Sequence of chain 1.B:
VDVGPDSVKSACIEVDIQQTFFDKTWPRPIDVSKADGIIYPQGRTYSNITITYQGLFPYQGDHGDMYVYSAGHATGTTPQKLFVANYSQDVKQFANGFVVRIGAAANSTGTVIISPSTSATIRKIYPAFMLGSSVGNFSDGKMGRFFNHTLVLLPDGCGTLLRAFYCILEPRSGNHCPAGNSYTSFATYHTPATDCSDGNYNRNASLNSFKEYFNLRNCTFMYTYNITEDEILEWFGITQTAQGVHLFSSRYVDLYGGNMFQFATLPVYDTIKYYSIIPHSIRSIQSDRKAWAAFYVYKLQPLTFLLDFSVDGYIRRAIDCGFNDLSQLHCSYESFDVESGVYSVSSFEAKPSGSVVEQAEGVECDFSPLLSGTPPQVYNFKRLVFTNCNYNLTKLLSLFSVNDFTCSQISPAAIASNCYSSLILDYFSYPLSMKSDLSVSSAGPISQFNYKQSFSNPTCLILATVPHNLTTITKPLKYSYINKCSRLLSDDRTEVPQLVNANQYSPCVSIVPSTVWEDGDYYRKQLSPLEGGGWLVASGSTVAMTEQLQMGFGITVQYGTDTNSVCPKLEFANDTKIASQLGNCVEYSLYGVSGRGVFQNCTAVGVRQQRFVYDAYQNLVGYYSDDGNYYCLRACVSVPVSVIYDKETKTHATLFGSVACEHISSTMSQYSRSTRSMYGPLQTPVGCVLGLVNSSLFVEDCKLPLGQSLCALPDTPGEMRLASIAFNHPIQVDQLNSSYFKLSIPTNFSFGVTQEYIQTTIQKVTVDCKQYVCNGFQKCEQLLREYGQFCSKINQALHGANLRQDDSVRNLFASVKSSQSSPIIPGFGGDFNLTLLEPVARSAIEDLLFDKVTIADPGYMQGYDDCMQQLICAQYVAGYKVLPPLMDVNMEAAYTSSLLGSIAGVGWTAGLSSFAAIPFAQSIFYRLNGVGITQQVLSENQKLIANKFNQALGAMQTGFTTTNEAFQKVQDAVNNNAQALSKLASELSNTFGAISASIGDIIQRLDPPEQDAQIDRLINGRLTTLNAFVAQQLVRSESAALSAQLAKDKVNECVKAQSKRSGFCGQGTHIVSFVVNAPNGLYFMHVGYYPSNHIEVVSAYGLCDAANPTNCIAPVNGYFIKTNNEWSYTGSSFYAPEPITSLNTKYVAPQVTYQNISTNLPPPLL

Binding-site contacts:
Ligand atom C8 contacts residue TYR652 of chain 1.B at 3.7 Å (hydrophobic).
Ligand atom C8 contacts residue LEU603 of chain 1.B at 3.8 Å (hydrophobic).
Ligand atom C4 contacts residue ASN650 of chain 1.B at 4.0 Å.
Ligand atom O3 contacts residue ASN650 of chain 1.B at 4.1 Å.
Ligand atom C8 contacts residue ALA600 of chain 1.B at 4.5 Å (hydrophobic).
Ligand atom C3 contacts residue ASN650 of chain 1.B at 3.4 Å.
Ligand atom C2 contacts residue TYR652 of chain 1.B at 4.2 Å (hydrophobic).
Ligand atom N2 contacts residue ASN650 of chain 1.B at 4.3 Å.
Ligand atom C1 contacts residue ASN650 of chain 1.B at 4.2 Å.
Ligand atom C2 contacts residue ASN650 of chain 1.B at 4.2 Å.
Ligand atom C6 contacts residue ASN650 of chain 1.B at 4.2 Å.
Ligand atom C5 contacts residue ASN622 of chain 1.B at 3.7 Å.
Ligand atom C4 contacts residue ASN622 of chain 1.B at 4.2 Å.
Ligand atom C8 contacts residue ASN622 of chain 1.B at 4.4 Å.
Ligand atom C3 contacts residue ASN622 of chain 1.B at 3.8 Å.
Ligand atom C1 contacts residue ASN622 of chain 1.B at 1.4 Å.
Ligand atom C7 contacts residue ASN622 of chain 1.B at 3.2 Å.
Ligand atom C2 contacts residue ASN622 of chain 1.B at 2.4 Å.
Ligand atom N2 contacts residue TYR652 of chain 1.B at 3.3 Å (h-bond).
Ligand atom O5 contacts residue ASN650 of chain 1.B at 4.1 Å.
Ligand atom O5 contacts residue ASN622 of chain 1.B at 2.4 Å (h-bond).
Ligand atom C1 contacts residue TYR652 of chain 1.B at 4.2 Å (hydrophobic).
Ligand atom C5 contacts residue ASN650 of chain 1.B at 3.4 Å.
Ligand atom C7 contacts residue TYR652 of chain 1.B at 3.9 Å (hydrophobic).
Ligand atom O7 contacts residue ASN622 of chain 1.B at 3.1 Å (h-bond).
Ligand atom O4 contacts residue ASN650 of chain 1.B at 3.8 Å.
Ligand atom N2 contacts residue ASN622 of chain 1.B at 2.9 Å (h-bond).

A protein and the small-molecule ligand that binds it are described below.
Small molecule (SMILES): CC(=O)N[C@@H]1[C@@H](O)[C@H](O)[C@@H](CO)O[C@H]1O